Sequence of chain 3.A:
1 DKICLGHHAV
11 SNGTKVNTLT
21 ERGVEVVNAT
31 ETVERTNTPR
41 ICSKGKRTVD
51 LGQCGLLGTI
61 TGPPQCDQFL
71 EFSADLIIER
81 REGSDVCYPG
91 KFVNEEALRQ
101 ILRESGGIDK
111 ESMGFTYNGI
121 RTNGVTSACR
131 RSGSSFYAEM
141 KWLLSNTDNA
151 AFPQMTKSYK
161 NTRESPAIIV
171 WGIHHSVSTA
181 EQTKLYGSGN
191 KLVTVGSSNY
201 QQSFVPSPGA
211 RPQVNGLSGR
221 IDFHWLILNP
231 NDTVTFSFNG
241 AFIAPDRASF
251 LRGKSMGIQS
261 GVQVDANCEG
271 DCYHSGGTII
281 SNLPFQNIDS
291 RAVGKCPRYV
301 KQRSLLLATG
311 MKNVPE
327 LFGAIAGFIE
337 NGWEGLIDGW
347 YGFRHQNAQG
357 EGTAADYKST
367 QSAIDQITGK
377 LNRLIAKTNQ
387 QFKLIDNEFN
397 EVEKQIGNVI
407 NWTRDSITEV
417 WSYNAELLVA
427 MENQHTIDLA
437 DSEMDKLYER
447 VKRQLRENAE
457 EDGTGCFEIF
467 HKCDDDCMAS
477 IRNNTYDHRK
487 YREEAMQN

A small-molecule ligand and the protein it binds are described below.
Small molecule (SMILES): CC(=O)N[C@@H]1[C@@H](O)[C@H](O)[C@@H](CO)O[C@H]1O

Binding-site contacts:
Ligand atom C7 contacts residue LYS400 of chain 3.A at 4.3 Å.
Ligand atom O6 contacts residue ASN407 of chain 3.A at 4.3 Å.
Ligand atom C5 contacts residue ASN407 of chain 3.A at 3.7 Å.
Ligand atom C8 contacts residue VAL398 of chain 3.A at 4.4 Å (hydrophobic).
Ligand atom O7 contacts residue ASN404 of chain 3.A at 4.0 Å.
Ligand atom C8 contacts residue GLY403 of chain 3.A at 3.9 Å.
Ligand atom O7 contacts residue LYS400 of chain 3.A at 4.0 Å.
Ligand atom C1 contacts residue ASN407 of chain 3.A at 1.4 Å.
Ligand atom N2 contacts residue GLY403 of chain 3.A at 4.4 Å.
Ligand atom C3 contacts residue ASN407 of chain 3.A at 3.8 Å.
Ligand atom O7 contacts residue ASN407 of chain 3.A at 3.9 Å.
Ligand atom C6 contacts residue ASN407 of chain 3.A at 4.4 Å.
Ligand atom C7 contacts residue GLY403 of chain 3.A at 4.4 Å.
Ligand atom C4 contacts residue ASN407 of chain 3.A at 4.2 Å.
Ligand atom O5 contacts residue ASN407 of chain 3.A at 2.4 Å (h-bond).
Ligand atom C2 contacts residue ASN407 of chain 3.A at 2.5 Å.
Ligand atom N2 contacts residue ASN407 of chain 3.A at 3.0 Å (h-bond).
Ligand atom C8 contacts residue ASN404 of chain 3.A at 4.2 Å.
Ligand atom C8 contacts residue LYS400 of chain 3.A at 3.7 Å.
Ligand atom C7 contacts residue ASN407 of chain 3.A at 3.6 Å.